Sequence of chain 1.C:
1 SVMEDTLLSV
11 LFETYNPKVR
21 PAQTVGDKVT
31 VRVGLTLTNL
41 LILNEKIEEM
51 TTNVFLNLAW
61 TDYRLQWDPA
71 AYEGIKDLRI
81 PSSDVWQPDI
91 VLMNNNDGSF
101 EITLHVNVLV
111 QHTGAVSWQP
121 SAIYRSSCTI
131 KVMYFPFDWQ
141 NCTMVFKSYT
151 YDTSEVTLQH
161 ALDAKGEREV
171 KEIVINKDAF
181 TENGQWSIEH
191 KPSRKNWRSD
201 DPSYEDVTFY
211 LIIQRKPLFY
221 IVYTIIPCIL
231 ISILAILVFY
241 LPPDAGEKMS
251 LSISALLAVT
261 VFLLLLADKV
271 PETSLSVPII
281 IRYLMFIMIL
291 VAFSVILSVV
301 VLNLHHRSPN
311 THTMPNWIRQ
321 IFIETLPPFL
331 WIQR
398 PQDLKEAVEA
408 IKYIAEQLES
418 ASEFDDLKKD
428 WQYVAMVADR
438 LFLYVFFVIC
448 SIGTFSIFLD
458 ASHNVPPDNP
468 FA

The small molecule below binds the protein below.
Small molecule (SMILES): CC(=O)N[C@H]1[C@H](O[C@H]2[C@H](O)[C@@H](NC(C)=O)CO[C@@H]2CO)O[C@H](CO)[C@@H](O[C@@H]2O[C@H](CO)[C@@H](O)[C@H](O)[C@@H]2O)[C@@H]1O

Binding-site contacts:
Ligand atom N2 contacts residue ASN141 of chain 1.C at 2.9 Å (h-bond).
Ligand atom C7 contacts residue ARG194 of chain 1.C at 3.3 Å.
Ligand atom C3 contacts residue ASN141 of chain 1.C at 3.8 Å.
Ligand atom C8 contacts residue PRO467 of chain 1.C at 3.2 Å (hydrophobic).
Ligand atom C8 contacts residue TYR210 of chain 1.C at 4.1 Å (hydrophobic).
Ligand atom O7 contacts residue ARG194 of chain 1.C at 2.4 Å (salt-bridge).
Ligand atom C1 contacts residue ASN141 of chain 1.C at 1.4 Å.
Ligand atom N2 contacts residue ARG194 of chain 1.C at 3.6 Å.
Ligand atom C7 contacts residue PRO467 of chain 1.C at 3.6 Å (hydrophobic).
Ligand atom C6 contacts residue TYR210 of chain 1.C at 4.1 Å (hydrophobic).
Ligand atom C6 contacts residue PHE468 of chain 1.C at 3.6 Å (hydrophobic).
Ligand atom O7 contacts residue ASN196 of chain 1.C at 3.0 Å (h-bond).
Ligand atom O3 contacts residue PRO467 of chain 1.C at 3.9 Å.
Ligand atom O5 contacts residue PHE468 of chain 1.C at 3.7 Å.
Ligand atom C2 contacts residue ASN141 of chain 1.C at 2.4 Å.
Ligand atom C7 contacts residue ASN141 of chain 1.C at 3.5 Å.
Ligand atom O3 contacts residue ARG194 of chain 1.C at 3.8 Å.
Ligand atom O6 contacts residue THR143 of chain 1.C at 4.0 Å.
Ligand atom C5 contacts residue TYR210 of chain 1.C at 3.6 Å (hydrophobic).
Ligand atom C2 contacts residue PRO467 of chain 1.C at 4.2 Å (hydrophobic).
Ligand atom O6 contacts residue PHE468 of chain 1.C at 3.2 Å (h-bond).
Ligand atom C7 contacts residue ASN196 of chain 1.C at 3.6 Å.
Ligand atom C7 contacts residue TYR210 of chain 1.C at 3.6 Å (hydrophobic).
Ligand atom C6 contacts residue ARG194 of chain 1.C at 3.7 Å.
Ligand atom N2 contacts residue PRO467 of chain 1.C at 3.2 Å (h-bond).
Ligand atom O3 contacts residue PHE468 of chain 1.C at 3.2 Å.
Ligand atom N2 contacts residue ILE212 of chain 1.C at 4.2 Å.
Ligand atom O7 contacts residue TRP139 of chain 1.C at 4.0 Å.
Ligand atom C8 contacts residue TRP139 of chain 1.C at 4.2 Å (hydrophobic).
Ligand atom C5 contacts residue ASN141 of chain 1.C at 3.6 Å.
Ligand atom O7 contacts residue TYR210 of chain 1.C at 2.7 Å (h-bond).
Ligand atom C3 contacts residue ARG194 of chain 1.C at 4.0 Å.
Ligand atom C8 contacts residue ASN196 of chain 1.C at 3.8 Å.
Ligand atom C4 contacts residue ASN141 of chain 1.C at 4.2 Å.
Ligand atom C3 contacts residue PRO467 of chain 1.C at 4.0 Å (hydrophobic).
Ligand atom C8 contacts residue ASN466 of chain 1.C at 4.2 Å.
Ligand atom C8 contacts residue PRO464 of chain 1.C at 4.1 Å (hydrophobic).
Ligand atom C2 contacts residue ARG194 of chain 1.C at 3.3 Å.
Ligand atom O7 contacts residue ASN141 of chain 1.C at 3.8 Å.
Ligand atom O5 contacts residue ASN141 of chain 1.C at 2.3 Å (h-bond).